Binding-site contacts:
Ligand atom CH contacts residue LEU463 of chain 1.B at 4.4 Å (hydrophobic).
Ligand atom CB2 contacts residue ARG85 of chain 1.B at 4.3 Å.
Ligand atom CH contacts residue ILE473 of chain 1.B at 3.5 Å (hydrophobic).
Ligand atom CZ2 contacts residue ALA461 of chain 1.B at 3.4 Å (hydrophobic).
Ligand atom CB2 contacts residue ARG405 of chain 1.B at 3.1 Å.
Ligand atom CZ2 contacts residue TYR92 of chain 1.B at 4.0 Å (hydrophobic).
Ligand atom CE2 contacts residue ARG405 of chain 1.B at 4.0 Å.
Ligand atom CH contacts residue TYR92 of chain 1.B at 3.0 Å (hydrophobic).
Ligand atom CE1 contacts residue TYR92 of chain 1.B at 3.9 Å (hydrophobic).
Ligand atom CE1 contacts residue LEU463 of chain 1.B at 3.4 Å (hydrophobic).
Ligand atom CA contacts residue ARG85 of chain 1.B at 4.0 Å.
Ligand atom CZ1 contacts residue ILE473 of chain 1.B at 3.5 Å (hydrophobic).
Ligand atom CD contacts residue VAL403 of chain 1.B at 4.2 Å (hydrophobic).
Ligand atom CG contacts residue LEU463 of chain 1.B at 4.1 Å (hydrophobic).
Ligand atom OG2 contacts residue ARG405 of chain 1.B at 3.0 Å (salt-bridge).
Ligand atom CG contacts residue VAL403 of chain 1.B at 3.7 Å (hydrophobic).
Ligand atom CZ1 contacts residue LEU463 of chain 1.B at 3.5 Å (hydrophobic).
Ligand atom OG2 contacts residue ARG85 of chain 1.B at 3.8 Å.
Ligand atom CH contacts residue LEU462 of chain 1.B at 4.5 Å (hydrophobic).
Ligand atom CZ2 contacts residue ARG405 of chain 1.B at 4.2 Å.
Ligand atom CH contacts residue ALA461 of chain 1.B at 3.3 Å (hydrophobic).
Ligand atom CE1 contacts residue TYR151 of chain 1.B at 4.4 Å (hydrophobic).
Ligand atom CD contacts residue LEU463 of chain 1.B at 4.1 Å (hydrophobic).
Ligand atom CB1 contacts residue LEU463 of chain 1.B at 4.3 Å (hydrophobic).
Ligand atom CZ1 contacts residue TYR92 of chain 1.B at 2.9 Å (hydrophobic).
Ligand atom OG1 contacts residue ARG405 of chain 1.B at 2.7 Å (salt-bridge).
Ligand atom CE2 contacts residue ALA461 of chain 1.B at 4.4 Å (hydrophobic).
Ligand atom OG2 contacts residue ARG407 of chain 1.B at 3.4 Å (salt-bridge).
Ligand atom CB2 contacts residue ARG407 of chain 1.B at 4.4 Å.

Sequence of chain 1.B:
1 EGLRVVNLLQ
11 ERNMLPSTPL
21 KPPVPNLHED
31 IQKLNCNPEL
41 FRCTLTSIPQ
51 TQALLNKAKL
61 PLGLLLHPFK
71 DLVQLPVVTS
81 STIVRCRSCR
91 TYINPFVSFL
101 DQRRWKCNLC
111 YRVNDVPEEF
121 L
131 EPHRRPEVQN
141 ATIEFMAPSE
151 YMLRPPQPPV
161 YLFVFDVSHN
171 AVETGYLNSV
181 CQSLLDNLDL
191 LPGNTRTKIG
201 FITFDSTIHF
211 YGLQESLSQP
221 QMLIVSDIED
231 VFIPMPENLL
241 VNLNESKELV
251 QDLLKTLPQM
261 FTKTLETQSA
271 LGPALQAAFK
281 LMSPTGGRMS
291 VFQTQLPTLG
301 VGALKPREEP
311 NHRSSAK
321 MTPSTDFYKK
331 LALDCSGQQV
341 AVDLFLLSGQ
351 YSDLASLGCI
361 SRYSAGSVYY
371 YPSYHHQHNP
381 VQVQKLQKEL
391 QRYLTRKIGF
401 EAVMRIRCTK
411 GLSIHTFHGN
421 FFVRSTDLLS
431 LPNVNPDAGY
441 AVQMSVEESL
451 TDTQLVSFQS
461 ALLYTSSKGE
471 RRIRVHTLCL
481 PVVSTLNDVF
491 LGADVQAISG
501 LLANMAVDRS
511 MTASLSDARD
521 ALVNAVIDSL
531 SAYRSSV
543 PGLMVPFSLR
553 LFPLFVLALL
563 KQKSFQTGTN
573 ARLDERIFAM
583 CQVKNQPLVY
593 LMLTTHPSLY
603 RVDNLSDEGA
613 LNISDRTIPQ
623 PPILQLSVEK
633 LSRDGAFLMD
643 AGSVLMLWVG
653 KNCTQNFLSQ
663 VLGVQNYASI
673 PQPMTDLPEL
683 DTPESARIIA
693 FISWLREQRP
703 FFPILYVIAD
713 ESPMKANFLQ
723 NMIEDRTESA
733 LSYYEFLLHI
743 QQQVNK

The small molecule below binds the protein below.
Small molecule (SMILES): O=C(O)CCCc1ccccc1